Binding-site contacts:
Ligand atom N contacts residue ASN62 of chain 1.A at 3.4 Å (h-bond).
Ligand atom O contacts residue LYS143 of chain 1.A at 3.6 Å.
Ligand atom C contacts residue LYS143 of chain 1.A at 3.2 Å.
Ligand atom N contacts residue TRP165 of chain 1.A at 3.5 Å.
Ligand atom O contacts residue LYS143 of chain 1.A at 3.0 Å (salt-bridge).
Ligand atom CB contacts residue TYR97 of chain 1.A at 3.2 Å (hydrophobic).
Ligand atom CD contacts residue TYR97 of chain 1.A at 3.7 Å (hydrophobic).
Ligand atom C contacts residue TYR7 of chain 1.A at 3.4 Å (hydrophobic).
Ligand atom OE1 contacts residue TYR97 of chain 1.A at 3.0 Å (h-bond).
Ligand atom O contacts residue ILE72 of chain 1.A at 3.3 Å.
Ligand atom CA contacts residue TYR7 of chain 1.A at 3.2 Å (hydrophobic).
Ligand atom N contacts residue TYR169 of chain 1.A at 2.6 Å (h-bond).
Ligand atom N contacts residue TYR7 of chain 1.A at 2.9 Å (h-bond).
Ligand atom O contacts residue THR140 of chain 1.A at 3.4 Å (h-bond).
Ligand atom C contacts residue ASN76 of chain 1.A at 3.6 Å.
Ligand atom CG contacts residue TYR97 of chain 1.A at 3.6 Å (hydrophobic).
Ligand atom CG1 contacts residue THR79 of chain 1.A at 3.7 Å.
Ligand atom OE2 contacts residue LYS43 of chain 1.A at 2.9 Å (salt-bridge).
Ligand atom CG contacts residue TYR7 of chain 1.A at 3.4 Å (hydrophobic).
Ligand atom C contacts residue TYR157 of chain 1.A at 3.5 Å (hydrophobic).
Ligand atom CB contacts residue ASN76 of chain 1.A at 3.2 Å.
Ligand atom CA contacts residue TYR97 of chain 1.A at 3.3 Å (hydrophobic).
Ligand atom CG contacts residue LYS43 of chain 1.A at 3.5 Å.
Ligand atom O contacts residue ASN76 of chain 1.A at 2.9 Å (h-bond).
Ligand atom O contacts residue TRP144 of chain 1.A at 2.7 Å (h-bond).
Ligand atom OE1 contacts residue HIS9 of chain 1.A at 2.8 Å (h-bond).
Ligand atom CD contacts residue SER24 of chain 1.A at 3.5 Å.
Ligand atom N contacts residue TYR97 of chain 1.A at 3.0 Å (h-bond).
Ligand atom CB contacts residue TRP165 of chain 1.A at 3.3 Å (hydrophobic).
Ligand atom OE2 contacts residue SER24 of chain 1.A at 2.5 Å (h-bond).
Ligand atom CA contacts residue TYR169 of chain 1.A at 3.5 Å (hydrophobic).
Ligand atom CA contacts residue ASN76 of chain 1.A at 3.5 Å.
Ligand atom CD contacts residue TYR7 of chain 1.A at 3.6 Å (hydrophobic).
Ligand atom CG2 contacts residue TRP93 of chain 1.A at 3.5 Å (hydrophobic).
Ligand atom N contacts residue ASN76 of chain 1.A at 2.7 Å (h-bond).
Ligand atom O contacts residue PHE150 of chain 1.A at 3.7 Å.
Ligand atom O contacts residue TYR157 of chain 1.A at 2.5 Å (h-bond).
Ligand atom OE2 contacts residue TYR7 of chain 1.A at 3.5 Å.
Ligand atom CD contacts residue LYS43 of chain 1.A at 3.6 Å.
Ligand atom O contacts residue ILE65 of chain 1.A at 3.3 Å.

Sequence of chain 1.A:
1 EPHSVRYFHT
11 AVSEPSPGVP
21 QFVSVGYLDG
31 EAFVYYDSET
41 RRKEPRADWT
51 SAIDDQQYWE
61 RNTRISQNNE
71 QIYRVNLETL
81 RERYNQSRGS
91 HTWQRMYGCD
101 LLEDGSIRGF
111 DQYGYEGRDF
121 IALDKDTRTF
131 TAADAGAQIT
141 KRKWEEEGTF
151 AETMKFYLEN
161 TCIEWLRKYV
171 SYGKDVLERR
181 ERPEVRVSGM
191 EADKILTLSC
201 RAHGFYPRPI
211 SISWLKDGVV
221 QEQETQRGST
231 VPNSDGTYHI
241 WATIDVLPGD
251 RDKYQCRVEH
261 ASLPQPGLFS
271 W

A protein and the small-molecule ligand that binds it are described below.
Small molecule (SMILES): CC[C@H](C)[C@H](NC(=O)[C@H](C)NC(=O)[C@H](CCC(=O)O)NC(=O)[C@H](C)N)C(=O)N[C@H](C(=O)N[C@H](C(=O)N[C@@H](C)C(=O)N[C@@H](CCSC)C(=O)N[C@H](C=O)C(C)C)C(C)C)[C@@H](C)CC